Sequence of chain 1.I:
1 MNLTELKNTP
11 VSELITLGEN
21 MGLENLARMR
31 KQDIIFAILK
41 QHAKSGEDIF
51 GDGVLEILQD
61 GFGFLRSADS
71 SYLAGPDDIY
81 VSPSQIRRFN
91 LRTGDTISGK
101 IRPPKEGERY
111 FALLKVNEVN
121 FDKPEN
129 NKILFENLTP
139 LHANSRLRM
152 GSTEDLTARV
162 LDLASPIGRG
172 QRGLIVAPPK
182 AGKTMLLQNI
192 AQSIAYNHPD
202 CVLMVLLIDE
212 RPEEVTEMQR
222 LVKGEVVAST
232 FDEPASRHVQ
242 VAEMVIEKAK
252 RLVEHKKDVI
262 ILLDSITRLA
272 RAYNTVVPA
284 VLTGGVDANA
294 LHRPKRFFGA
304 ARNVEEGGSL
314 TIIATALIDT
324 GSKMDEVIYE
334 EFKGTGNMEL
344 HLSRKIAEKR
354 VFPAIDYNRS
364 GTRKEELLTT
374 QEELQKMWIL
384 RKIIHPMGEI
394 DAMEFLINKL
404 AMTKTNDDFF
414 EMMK

A protein and the small-molecule ligand that binds it are described below.
Small molecule (SMILES): C[C@](O)(CO)[C@H](O)[C@@]12NC(=O)[C@@](O)(NC1=O)C(=CC=O)CCO2

Binding-site contacts:
Ligand atom O9 contacts residue MG1 of chain 1.R at 3.1 Å.
Ligand atom C2B contacts residue ILE209 of chain 1.I at 4.1 Å (hydrophobic).
Ligand atom O2A contacts residue AGS1 of chain 1.S at 3.7 Å.
Ligand atom C12 contacts residue PRO180 of chain 1.I at 4.2 Å (hydrophobic).
Ligand atom O12 contacts residue THR323 of chain 1.I at 3.1 Å.
Ligand atom O2 contacts residue ARG212 of chain 1.I at 3.8 Å.
Ligand atom O2A contacts residue GLU211 of chain 1.I at 3.6 Å (salt-bridge).
Ligand atom N10 contacts residue AGS1 of chain 1.S at 4.2 Å.
Ligand atom C4 contacts residue AGS1 of chain 1.S at 4.2 Å.
Ligand atom C2B contacts residue GLU211 of chain 1.I at 3.0 Å.
Ligand atom N10 contacts residue PRO180 of chain 1.I at 4.0 Å.
Ligand atom C5A contacts residue PRO180 of chain 1.I at 3.8 Å (hydrophobic).
Ligand atom O2A contacts residue MG1 of chain 1.R at 2.8 Å.
Ligand atom O7 contacts residue ARG269 of chain 1.I at 2.5 Å (salt-bridge).
Ligand atom C9 contacts residue AGS1 of chain 1.S at 4.1 Å.
Ligand atom C3A contacts residue SER266 of chain 1.I at 3.9 Å.
Ligand atom O1A contacts residue ASP210 of chain 1.I at 3.2 Å (salt-bridge).
Ligand atom N10 contacts residue LYS184 of chain 1.I at 3.7 Å.
Ligand atom O9 contacts residue AGS1 of chain 1.S at 3.5 Å (h-bond).
Ligand atom O9 contacts residue LYS184 of chain 1.I at 2.8 Å (salt-bridge).
Ligand atom O6 contacts residue PRO180 of chain 1.I at 4.1 Å.
Ligand atom C7 contacts residue ARG269 of chain 1.I at 3.1 Å.
Ligand atom C6 contacts residue PRO180 of chain 1.I at 4.2 Å (hydrophobic).
Ligand atom O3A contacts residue ILE209 of chain 1.I at 3.4 Å (h-bond).
Ligand atom O6 contacts residue THR323 of chain 1.I at 3.5 Å.
Ligand atom C5 contacts residue PRO180 of chain 1.I at 3.8 Å (hydrophobic).
Ligand atom C6 contacts residue ARG269 of chain 1.I at 4.1 Å.
Ligand atom C2B contacts residue ASP210 of chain 1.I at 3.5 Å.
Ligand atom N8 contacts residue ARG269 of chain 1.I at 3.8 Å.
Ligand atom C3A contacts residue ASP265 of chain 1.I at 3.5 Å.
Ligand atom O6 contacts residue ARG269 of chain 1.I at 3.9 Å.
Ligand atom O3A contacts residue ASP265 of chain 1.I at 3.7 Å.
Ligand atom C9 contacts residue LYS184 of chain 1.I at 3.7 Å.
Ligand atom C2A contacts residue MG1 of chain 1.R at 4.1 Å.
Ligand atom C2A contacts residue GLU211 of chain 1.I at 3.9 Å.
Ligand atom O2A contacts residue ARG212 of chain 1.I at 4.0 Å.
Ligand atom O6 contacts residue LEU320 of chain 1.I at 4.2 Å.
Ligand atom N10 contacts residue LEU320 of chain 1.I at 4.0 Å.
Ligand atom C12 contacts residue THR323 of chain 1.I at 4.0 Å.
Ligand atom O3A contacts residue SER266 of chain 1.I at 2.7 Å (h-bond).